A small-molecule ligand and the protein it binds are described below.
Small molecule (SMILES): CCCC(=O)OC[C@H](COP(=O)(O)O[C@@H]1[C@H](O)[C@H](O)[C@@H](OP(=O)(O)O)[C@H](OP(=O)(O)O)[C@H]1O)OC(=O)CCC

Binding-site contacts:
Ligand atom O3 contacts residue LYS26 of chain 1.A at 4.1 Å.
Ligand atom C1' contacts residue LYS31 of chain 1.A at 4.3 Å.
Ligand atom O41 contacts residue ARG21 of chain 1.A at 3.9 Å.
Ligand atom P4 contacts residue ARG21 of chain 1.A at 3.9 Å.
Ligand atom C9 contacts residue THR80 of chain 1.A at 3.1 Å.
Ligand atom C2' contacts residue TRP35 of chain 1.A at 3.8 Å (hydrophobic).
Ligand atom C7 contacts residue TRP35 of chain 1.A at 3.2 Å (hydrophobic).
Ligand atom C10 contacts residue LEU20 of chain 1.A at 4.0 Å (hydrophobic).
Ligand atom O51 contacts residue ARG75 of chain 1.A at 2.9 Å (salt-bridge).
Ligand atom C10 contacts residue THR80 of chain 1.A at 2.9 Å.
Ligand atom C11 contacts residue TRP35 of chain 1.A at 3.5 Å (hydrophobic).
Ligand atom C2 contacts residue LYS26 of chain 1.A at 3.8 Å.
Ligand atom O1' contacts residue TRP35 of chain 1.A at 2.9 Å.
Ligand atom O52 contacts residue SER76 of chain 1.A at 4.2 Å.
Ligand atom OP2 contacts residue HIS32 of chain 1.A at 4.0 Å.
Ligand atom O43 contacts residue ARG21 of chain 1.A at 2.8 Å (salt-bridge).
Ligand atom C9 contacts residue TRP35 of chain 1.A at 4.1 Å (hydrophobic).
Ligand atom O52 contacts residue ARG75 of chain 1.A at 4.4 Å.
Ligand atom OP3 contacts residue LYS26 of chain 1.A at 3.9 Å.
Ligand atom O2' contacts residue TRP35 of chain 1.A at 2.9 Å (h-bond).
Ligand atom C12 contacts residue TRP35 of chain 1.A at 3.9 Å (hydrophobic).
Ligand atom O11 contacts residue LYS31 of chain 1.A at 3.1 Å.
Ligand atom C3 contacts residue LEU20 of chain 1.A at 3.9 Å (hydrophobic).
Ligand atom O7 contacts residue SER76 of chain 1.A at 3.9 Å.
Ligand atom C1' contacts residue TRP35 of chain 1.A at 3.5 Å (hydrophobic).
Ligand atom C8 contacts residue HIS32 of chain 1.A at 4.2 Å.
Ligand atom C11 contacts residue LYS31 of chain 1.A at 4.2 Å.
Ligand atom P1 contacts residue LYS26 of chain 1.A at 4.1 Å.
Ligand atom O7 contacts residue TRP35 of chain 1.A at 2.9 Å.
Ligand atom C8 contacts residue THR80 of chain 1.A at 4.2 Å.
Ligand atom P5 contacts residue ARG75 of chain 1.A at 4.0 Å.
Ligand atom O2 contacts residue LYS26 of chain 1.A at 4.4 Å.
Ligand atom C9 contacts residue SER76 of chain 1.A at 4.2 Å.
Ligand atom C8 contacts residue TRP35 of chain 1.A at 4.2 Å (hydrophobic).
Ligand atom OP2 contacts residue LYS26 of chain 1.A at 3.4 Å (salt-bridge).
Ligand atom C10 contacts residue TYR28 of chain 1.A at 4.4 Å (hydrophobic).
Ligand atom O11 contacts residue TRP35 of chain 1.A at 4.1 Å.
Ligand atom C2 contacts residue LEU20 of chain 1.A at 4.5 Å (hydrophobic).
Ligand atom O3 contacts residue LEU20 of chain 1.A at 4.3 Å.
Ligand atom C3' contacts residue TRP35 of chain 1.A at 4.2 Å (hydrophobic).

Sequence of chain 1.A:
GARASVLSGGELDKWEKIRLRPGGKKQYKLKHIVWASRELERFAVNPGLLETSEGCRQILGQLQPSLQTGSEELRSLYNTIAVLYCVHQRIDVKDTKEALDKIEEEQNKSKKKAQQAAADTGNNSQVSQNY